The protein below binds the small molecule below.
Small molecule (SMILES): CC(=O)N[C@H]1[C@H](O[C@H]2[C@H](O)[C@@H](NC(C)=O)CO[C@@H]2CO)O[C@H](CO)[C@@H](O)[C@@H]1O

Sequence of chain 1.B:
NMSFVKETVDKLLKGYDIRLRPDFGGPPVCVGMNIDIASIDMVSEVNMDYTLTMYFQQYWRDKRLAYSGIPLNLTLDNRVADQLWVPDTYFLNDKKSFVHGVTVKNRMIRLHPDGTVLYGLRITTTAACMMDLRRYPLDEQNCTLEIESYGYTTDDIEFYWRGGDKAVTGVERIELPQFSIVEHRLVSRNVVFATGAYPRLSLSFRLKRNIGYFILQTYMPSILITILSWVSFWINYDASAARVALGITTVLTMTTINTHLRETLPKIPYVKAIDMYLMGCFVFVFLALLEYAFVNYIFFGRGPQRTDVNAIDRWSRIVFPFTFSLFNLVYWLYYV

Binding-site contacts:
Ligand atom C8 contacts residue PRO103 of chain 1.B at 3.8 Å (hydrophobic).
Ligand atom C8 contacts residue ASN105 of chain 1.B at 4.3 Å.
Ligand atom O5 contacts residue HIS144 of chain 1.B at 3.3 Å.
Ligand atom C1 contacts residue HIS144 of chain 1.B at 3.9 Å.
Ligand atom O5 contacts residue ASN105 of chain 1.B at 2.4 Å (h-bond).
Ligand atom C1 contacts residue ASN105 of chain 1.B at 1.4 Å.
Ligand atom C2 contacts residue ASN105 of chain 1.B at 2.4 Å.
Ligand atom C4 contacts residue ASN105 of chain 1.B at 4.2 Å.
Ligand atom C3 contacts residue ASN105 of chain 1.B at 3.8 Å.
Ligand atom C7 contacts residue ASN105 of chain 1.B at 3.2 Å.
Ligand atom C5 contacts residue ASN105 of chain 1.B at 3.7 Å.
Ligand atom N2 contacts residue ASN105 of chain 1.B at 2.9 Å (h-bond).
Ligand atom O6 contacts residue HIS144 of chain 1.B at 3.2 Å.
Ligand atom C5 contacts residue HIS144 of chain 1.B at 4.2 Å.
Ligand atom O7 contacts residue ASN105 of chain 1.B at 3.2 Å (h-bond).
Ligand atom C6 contacts residue HIS144 of chain 1.B at 4.0 Å.